This protein binds this small molecule.
Small molecule (SMILES): CC(=O)N[C@@H]1[C@@H](O)[C@H](O)[C@@H](CO)O[C@H]1O

Sequence of chain 1.C:
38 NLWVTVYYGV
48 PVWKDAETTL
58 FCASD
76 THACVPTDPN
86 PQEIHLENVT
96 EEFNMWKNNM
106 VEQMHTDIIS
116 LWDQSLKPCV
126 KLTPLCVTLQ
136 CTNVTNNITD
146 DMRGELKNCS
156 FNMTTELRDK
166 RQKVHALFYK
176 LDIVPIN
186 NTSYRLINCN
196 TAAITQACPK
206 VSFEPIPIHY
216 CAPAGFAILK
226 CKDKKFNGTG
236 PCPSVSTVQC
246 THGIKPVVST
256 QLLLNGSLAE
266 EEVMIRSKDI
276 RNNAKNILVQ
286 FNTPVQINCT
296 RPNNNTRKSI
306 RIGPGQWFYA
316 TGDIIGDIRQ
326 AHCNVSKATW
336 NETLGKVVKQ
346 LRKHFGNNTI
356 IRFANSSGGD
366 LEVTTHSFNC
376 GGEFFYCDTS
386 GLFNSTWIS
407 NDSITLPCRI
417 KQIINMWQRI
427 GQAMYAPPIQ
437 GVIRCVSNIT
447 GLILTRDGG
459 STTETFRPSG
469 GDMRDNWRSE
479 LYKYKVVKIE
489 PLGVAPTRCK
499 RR

Binding-site contacts:
Ligand atom C1 contacts residue ASN299 of chain 1.C at 1.4 Å.
Ligand atom N2 contacts residue ASN299 of chain 1.C at 3.0 Å (h-bond).
Ligand atom O7 contacts residue VAL438 of chain 1.C at 3.8 Å.
Ligand atom O7 contacts residue ASN299 of chain 1.C at 2.9 Å (h-bond).
Ligand atom O5 contacts residue ASN299 of chain 1.C at 2.4 Å (h-bond).
Ligand atom C8 contacts residue ASN299 of chain 1.C at 4.4 Å.
Ligand atom C7 contacts residue VAL438 of chain 1.C at 4.1 Å (hydrophobic).
Ligand atom C5 contacts residue ASN299 of chain 1.C at 3.7 Å.
Ligand atom C6 contacts residue ILE320 of chain 1.C at 3.9 Å (hydrophobic).
Ligand atom C1 contacts residue ILE320 of chain 1.C at 4.3 Å (hydrophobic).
Ligand atom C4 contacts residue ASN299 of chain 1.C at 4.2 Å.
Ligand atom C2 contacts residue ASN299 of chain 1.C at 2.5 Å.
Ligand atom C3 contacts residue ASN299 of chain 1.C at 3.8 Å.
Ligand atom O5 contacts residue ILE320 of chain 1.C at 3.5 Å.
Ligand atom C7 contacts residue ASN299 of chain 1.C at 3.2 Å.
Ligand atom C5 contacts residue ILE320 of chain 1.C at 4.3 Å (hydrophobic).
Ligand atom C8 contacts residue GLY437 of chain 1.C at 4.1 Å.
Ligand atom C8 contacts residue VAL438 of chain 1.C at 3.7 Å (hydrophobic).